The small molecule below binds the protein below.
Small molecule (SMILES): COC1=C(OC)C(=O)C(C/C=C(\C)CC/C=C(\C)CC/C=C(\C)CC/C=C(\C)CC/C=C(\C)CC/C=C(\C)CC/C=C(\C)CC/C=C(\C)CC/C=C(\C)CCC=C(C)C)=C(C)C1=O

Binding-site contacts:
Ligand atom C5 contacts residue PHE221 of chain 1.C at 3.5 Å (hydrophobic).
Ligand atom C2 contacts residue LEU201 of chain 1.C at 4.4 Å (hydrophobic).
Ligand atom O2 contacts residue LEU201 of chain 1.C at 3.9 Å.
Ligand atom O4 contacts residue HEM1 of chain 1.L at 3.9 Å.
Ligand atom O3 contacts residue LEU22 of chain 1.C at 4.2 Å.
Ligand atom O2 contacts residue HIS202 of chain 1.C at 2.2 Å.
Ligand atom O5 contacts residue PHE221 of chain 1.C at 3.5 Å.
Ligand atom C4M contacts residue PHE221 of chain 1.C at 3.6 Å (hydrophobic).
Ligand atom O5 contacts residue ASP229 of chain 1.C at 3.4 Å (salt-bridge).
Ligand atom C22 contacts residue ILE15 of chain 1.C at 3.7 Å (hydrophobic).
Ligand atom C6 contacts residue HEM1 of chain 1.L at 4.3 Å.
Ligand atom C1M contacts residue LEU198 of chain 1.C at 3.6 Å (hydrophobic).
Ligand atom C12 contacts residue ALA39 of chain 1.C at 3.8 Å (hydrophobic).
Ligand atom C1 contacts residue HIS202 of chain 1.C at 3.6 Å.
Ligand atom O4 contacts residue SER206 of chain 1.C at 4.2 Å.
Ligand atom C3M contacts residue LEU22 of chain 1.C at 3.4 Å (hydrophobic).
Ligand atom O2 contacts residue LEU22 of chain 1.C at 3.3 Å.
Ligand atom O5 contacts residue SER36 of chain 1.C at 4.2 Å.
Ligand atom C1M contacts residue HIS202 of chain 1.C at 3.1 Å.
Ligand atom C3 contacts residue LEU22 of chain 1.C at 4.2 Å (hydrophobic).
Ligand atom C6 contacts residue PHE221 of chain 1.C at 4.0 Å (hydrophobic).
Ligand atom C8 contacts residue HEM1 of chain 1.L at 4.4 Å.
Ligand atom C3 contacts residue LEU201 of chain 1.C at 4.2 Å (hydrophobic).
Ligand atom O3 contacts residue LEU201 of chain 1.C at 3.7 Å.
Ligand atom C2 contacts residue HIS202 of chain 1.C at 3.2 Å.
Ligand atom C8 contacts residue LEU198 of chain 1.C at 4.1 Å (hydrophobic).
Ligand atom C3 contacts residue SER206 of chain 1.C at 4.0 Å.
Ligand atom C1M contacts residue SER18 of chain 1.C at 4.0 Å.
Ligand atom C3M contacts residue SER206 of chain 1.C at 2.5 Å.
Ligand atom C2 contacts residue LEU22 of chain 1.C at 3.8 Å (hydrophobic).
Ligand atom C4M contacts residue SER206 of chain 1.C at 4.2 Å.
Ligand atom C1 contacts residue SER18 of chain 1.C at 4.3 Å.
Ligand atom C1 contacts residue LEU198 of chain 1.C at 4.3 Å (hydrophobic).
Ligand atom C4 contacts residue PHE221 of chain 1.C at 3.8 Å (hydrophobic).
Ligand atom O3 contacts residue SER206 of chain 1.C at 2.6 Å (h-bond).
Ligand atom C5 contacts residue HEM1 of chain 1.L at 4.4 Å.
Ligand atom C10 contacts residue LEU198 of chain 1.C at 3.6 Å (hydrophobic).
Ligand atom O4 contacts residue PHE221 of chain 1.C at 4.0 Å.
Ligand atom C4 contacts residue HEM1 of chain 1.L at 3.9 Å.
Ligand atom C3 contacts residue HEM1 of chain 1.L at 4.1 Å.

Sequence of chain 1.C:
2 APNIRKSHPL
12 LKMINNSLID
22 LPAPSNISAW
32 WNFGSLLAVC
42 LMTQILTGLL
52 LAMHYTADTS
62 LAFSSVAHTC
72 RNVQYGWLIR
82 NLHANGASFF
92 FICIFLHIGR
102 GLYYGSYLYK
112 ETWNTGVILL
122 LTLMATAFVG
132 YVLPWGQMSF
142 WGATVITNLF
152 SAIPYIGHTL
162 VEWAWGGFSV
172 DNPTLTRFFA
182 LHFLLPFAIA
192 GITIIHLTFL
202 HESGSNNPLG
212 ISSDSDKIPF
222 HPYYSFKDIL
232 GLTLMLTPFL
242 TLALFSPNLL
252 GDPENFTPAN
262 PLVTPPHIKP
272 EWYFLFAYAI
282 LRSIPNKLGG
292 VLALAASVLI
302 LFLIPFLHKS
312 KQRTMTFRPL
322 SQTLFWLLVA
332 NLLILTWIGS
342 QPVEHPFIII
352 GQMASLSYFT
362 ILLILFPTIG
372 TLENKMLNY